Binding-site contacts:
Ligand atom C12 contacts residue HEM1 of chain 1.U at 3.3 Å.
Ligand atom N02 contacts residue MET293 of chain 1.D at 4.0 Å.
Ligand atom C04 contacts residue PRO269 of chain 1.D at 4.1 Å (hydrophobic).
Ligand atom C10 contacts residue GLN182 of chain 1.D at 3.9 Å.
Ligand atom N11 contacts residue HEM1 of chain 1.U at 2.6 Å (h-bond).
Ligand atom C10 contacts residue HEM1 of chain 1.U at 3.3 Å.
Ligand atom C02 contacts residue PRO269 of chain 1.D at 3.8 Å (hydrophobic).
Ligand atom C03 contacts residue HEM1 of chain 1.U at 3.2 Å.
Ligand atom N01 contacts residue PRO269 of chain 1.D at 3.9 Å.
Ligand atom C06 contacts residue GLU296 of chain 1.D at 3.5 Å.
Ligand atom N01 contacts residue GLU296 of chain 1.D at 2.7 Å (salt-bridge).
Ligand atom C08 contacts residue VAL271 of chain 1.D at 3.6 Å (hydrophobic).
Ligand atom C03 contacts residue PRO269 of chain 1.D at 3.9 Å (hydrophobic).
Ligand atom C07 contacts residue GLY290 of chain 1.D at 3.5 Å.
Ligand atom C05 contacts residue VAL271 of chain 1.D at 3.7 Å (hydrophobic).
Ligand atom N02 contacts residue PRO269 of chain 1.D at 3.9 Å.
Ligand atom C02 contacts residue TRP291 of chain 1.D at 3.6 Å (hydrophobic).
Ligand atom C09 contacts residue VAL271 of chain 1.D at 3.5 Å (hydrophobic).
Ligand atom C07 contacts residue SER289 of chain 1.D at 3.9 Å.
Ligand atom C03 contacts residue GLY290 of chain 1.D at 4.2 Å.
Ligand atom C07 contacts residue HEM1 of chain 1.U at 3.3 Å.
Ligand atom C04 contacts residue GLY290 of chain 1.D at 4.2 Å.
Ligand atom N01 contacts residue HEM1 of chain 1.U at 4.0 Å.
Ligand atom C07 contacts residue PHE288 of chain 1.D at 3.6 Å (hydrophobic).
Ligand atom N02 contacts residue HEM1 of chain 1.U at 3.4 Å.
Ligand atom N02 contacts residue TRP291 of chain 1.D at 2.7 Å (h-bond).
Ligand atom C10 contacts residue VAL271 of chain 1.D at 3.9 Å (hydrophobic).
Ligand atom N02 contacts residue TYR292 of chain 1.D at 3.8 Å.
Ligand atom C09 contacts residue GLU296 of chain 1.D at 3.8 Å.
Ligand atom C07 contacts residue PRO269 of chain 1.D at 4.1 Å (hydrophobic).
Ligand atom C04 contacts residue HEM1 of chain 1.U at 3.9 Å.
Ligand atom C08 contacts residue HEM1 of chain 1.U at 3.9 Å.
Ligand atom C08 contacts residue GLU296 of chain 1.D at 3.5 Å.
Ligand atom C06 contacts residue PRO269 of chain 1.D at 4.1 Å (hydrophobic).
Ligand atom C09 contacts residue HEM1 of chain 1.U at 3.7 Å.
Ligand atom C02 contacts residue HEM1 of chain 1.U at 3.7 Å.
Ligand atom C03 contacts residue TRP291 of chain 1.D at 3.8 Å (hydrophobic).
Ligand atom C02 contacts residue GLU296 of chain 1.D at 3.5 Å.
Ligand atom C06 contacts residue VAL271 of chain 1.D at 4.1 Å (hydrophobic).
Ligand atom N02 contacts residue GLU296 of chain 1.D at 2.7 Å (salt-bridge).

Sequence of chain 1.D:
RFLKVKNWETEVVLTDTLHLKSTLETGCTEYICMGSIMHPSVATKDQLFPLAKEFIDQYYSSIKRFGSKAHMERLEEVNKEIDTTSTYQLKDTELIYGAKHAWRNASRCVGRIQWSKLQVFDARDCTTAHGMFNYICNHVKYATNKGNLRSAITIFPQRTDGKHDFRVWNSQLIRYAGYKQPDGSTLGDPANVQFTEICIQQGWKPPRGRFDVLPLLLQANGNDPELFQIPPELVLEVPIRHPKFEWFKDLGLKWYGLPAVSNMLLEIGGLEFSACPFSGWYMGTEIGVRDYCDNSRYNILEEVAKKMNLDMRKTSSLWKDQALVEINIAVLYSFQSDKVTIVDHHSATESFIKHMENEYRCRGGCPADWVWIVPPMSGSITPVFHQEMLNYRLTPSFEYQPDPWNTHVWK

The protein below binds the small molecule below.
Small molecule (SMILES): CNCC#Cc1cc(C)cc(N)n1